Binding-site contacts:
Ligand atom C5 contacts residue SER46 of chain 1.G at 4.3 Å.
Ligand atom C1 contacts residue ARG44 of chain 1.G at 3.6 Å.
Ligand atom O6 contacts residue SER46 of chain 1.G at 4.0 Å.
Ligand atom C1 contacts residue SER43 of chain 1.G at 3.5 Å.
Ligand atom C2 contacts residue BMA3 of chain 1.P at 3.6 Å.
Ligand atom C3 contacts residue BMA3 of chain 1.P at 4.3 Å.
Ligand atom C6 contacts residue SER43 of chain 1.G at 4.0 Å.
Ligand atom O5 contacts residue ARG44 of chain 1.G at 2.8 Å (salt-bridge).
Ligand atom C6 contacts residue ARG44 of chain 1.G at 3.8 Å.
Ligand atom C2 contacts residue ARG44 of chain 1.G at 4.1 Å.
Ligand atom O6 contacts residue PRO45 of chain 1.G at 4.2 Å.
Ligand atom C4 contacts residue ARG44 of chain 1.G at 4.4 Å.
Ligand atom C4 contacts residue SER46 of chain 1.G at 3.8 Å.
Ligand atom O3 contacts residue ASP49 of chain 1.G at 3.9 Å.
Ligand atom O4 contacts residue SER46 of chain 1.G at 3.8 Å.
Ligand atom C6 contacts residue BMA3 of chain 1.P at 3.8 Å.
Ligand atom O6 contacts residue ARG44 of chain 1.G at 3.0 Å (salt-bridge).
Ligand atom C5 contacts residue ARG44 of chain 1.G at 3.8 Å.
Ligand atom O6 contacts residue SER43 of chain 1.G at 4.2 Å.
Ligand atom O2 contacts residue PRO45 of chain 1.G at 4.3 Å.
Ligand atom O2 contacts residue SER43 of chain 1.G at 3.7 Å.
Ligand atom O2 contacts residue THR57 of chain 1.G at 4.1 Å.
Ligand atom O2 contacts residue ARG44 of chain 1.G at 3.5 Å (salt-bridge).
Ligand atom C4 contacts residue BMA3 of chain 1.P at 4.3 Å.
Ligand atom C2 contacts residue SER43 of chain 1.G at 4.0 Å.
Ligand atom C1 contacts residue BMA3 of chain 1.P at 3.7 Å.
Ligand atom O5 contacts residue SER43 of chain 1.G at 4.1 Å.
Ligand atom C6 contacts residue SER46 of chain 1.G at 3.5 Å.
Ligand atom C6 contacts residue PRO45 of chain 1.G at 4.4 Å (hydrophobic).
Ligand atom C5 contacts residue BMA3 of chain 1.P at 3.1 Å.
Ligand atom O5 contacts residue BMA3 of chain 1.P at 2.8 Å (h-bond).

Sequence of chain 1.G:
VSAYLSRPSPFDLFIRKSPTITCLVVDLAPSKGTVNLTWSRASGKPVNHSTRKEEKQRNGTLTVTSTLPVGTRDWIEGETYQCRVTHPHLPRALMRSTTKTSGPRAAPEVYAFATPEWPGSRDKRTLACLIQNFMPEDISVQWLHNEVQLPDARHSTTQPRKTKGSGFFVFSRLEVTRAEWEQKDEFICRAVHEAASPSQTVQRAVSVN

A protein and the small-molecule ligand that binds it are described below.
Small molecule (SMILES): OC[C@H]1O[C@H](OC[C@H]2OC[C@@H](O)[C@@H](O)[C@@H]2O)[C@@H](O)[C@@H](O)[C@@H]1O